Binding-site contacts:
Ligand atom O16 contacts residue VAL39 of chain 1.A at 3.6 Å.
Ligand atom CL1 contacts residue ALA52 of chain 1.A at 3.8 Å.
Ligand atom C32 contacts residue ALA149 of chain 1.A at 3.3 Å (hydrophobic).
Ligand atom N36 contacts residue ALA149 of chain 1.A at 2.9 Å (h-bond).
Ligand atom C9 contacts residue MET100 of chain 1.A at 3.5 Å (hydrophobic).
Ligand atom C5 contacts residue ILE98 of chain 1.A at 3.8 Å (hydrophobic).
Ligand atom N3 contacts residue LYS54 of chain 1.A at 2.9 Å (salt-bridge).
Ligand atom C20 contacts residue LEU103 of chain 1.A at 3.7 Å (hydrophobic).
Ligand atom C23 contacts residue LEU152 of chain 1.A at 3.7 Å (hydrophobic).
Ligand atom C8 contacts residue LYS54 of chain 1.A at 3.6 Å.
Ligand atom N36 contacts residue ASN150 of chain 1.A at 3.0 Å (h-bond).
Ligand atom C5 contacts residue LEU75 of chain 1.A at 3.5 Å (hydrophobic).
Ligand atom C5 contacts residue MET100 of chain 1.A at 3.7 Å (hydrophobic).
Ligand atom C22 contacts residue GLU101 of chain 1.A at 3.2 Å.
Ligand atom C24 contacts residue ALA52 of chain 1.A at 3.7 Å (hydrophobic).
Ligand atom N19 contacts residue LEU152 of chain 1.A at 3.8 Å.
Ligand atom C7 contacts residue GLU71 of chain 1.A at 3.5 Å.
Ligand atom C4 contacts residue LYS54 of chain 1.A at 3.8 Å.
Ligand atom N36 contacts residue ASP163 of chain 1.A at 2.9 Å (salt-bridge).
Ligand atom CL1 contacts residue LYS54 of chain 1.A at 3.7 Å.
Ligand atom C2 contacts residue GLU71 of chain 1.A at 3.4 Å.
Ligand atom C34 contacts residue ASP163 of chain 1.A at 3.6 Å.
Ligand atom C22 contacts residue ALA52 of chain 1.A at 3.5 Å (hydrophobic).
Ligand atom O30 contacts residue LEU152 of chain 1.A at 3.7 Å.
Ligand atom C23 contacts residue ALA52 of chain 1.A at 3.7 Å (hydrophobic).
Ligand atom C13 contacts residue MET100 of chain 1.A at 3.6 Å (hydrophobic).
Ligand atom C6 contacts residue GLU71 of chain 1.A at 3.5 Å.
Ligand atom C32 contacts residue ASP163 of chain 1.A at 3.5 Å.
Ligand atom C13 contacts residue ASP163 of chain 1.A at 3.8 Å.
Ligand atom C26 contacts residue LEU103 of chain 1.A at 3.4 Å (hydrophobic).
Ligand atom C18 contacts residue LEU152 of chain 1.A at 3.6 Å (hydrophobic).
Ligand atom C31 contacts residue ALA149 of chain 1.A at 3.5 Å (hydrophobic).
Ligand atom C6 contacts residue ILE72 of chain 1.A at 3.6 Å (hydrophobic).
Ligand atom N21 contacts residue LEU103 of chain 1.A at 3.0 Å (h-bond).
Ligand atom C1 contacts residue GLU71 of chain 1.A at 3.5 Å.
Ligand atom C8 contacts residue MET100 of chain 1.A at 3.5 Å (hydrophobic).
Ligand atom N25 contacts residue LEU103 of chain 1.A at 2.7 Å (h-bond).
Ligand atom C12 contacts residue ASP163 of chain 1.A at 3.8 Å.
Ligand atom C31 contacts residue ASP163 of chain 1.A at 3.5 Å.
Ligand atom C6 contacts residue LEU75 of chain 1.A at 3.6 Å (hydrophobic).

Sequence of chain 1.A:
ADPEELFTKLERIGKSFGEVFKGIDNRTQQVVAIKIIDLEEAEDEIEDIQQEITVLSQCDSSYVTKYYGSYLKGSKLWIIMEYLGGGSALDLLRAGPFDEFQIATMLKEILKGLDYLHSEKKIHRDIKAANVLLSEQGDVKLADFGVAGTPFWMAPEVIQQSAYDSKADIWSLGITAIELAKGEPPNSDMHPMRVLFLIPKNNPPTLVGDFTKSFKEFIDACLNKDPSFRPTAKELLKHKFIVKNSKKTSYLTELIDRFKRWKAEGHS

The small molecule below binds the protein below.
Small molecule (SMILES): CNc1ncc2cc(-c3ccc(-c4cccc(C)n4)cc3Cl)c(=O)n(CC3OCC(N)CO3)c2n1